Sequence of chain 1.C:
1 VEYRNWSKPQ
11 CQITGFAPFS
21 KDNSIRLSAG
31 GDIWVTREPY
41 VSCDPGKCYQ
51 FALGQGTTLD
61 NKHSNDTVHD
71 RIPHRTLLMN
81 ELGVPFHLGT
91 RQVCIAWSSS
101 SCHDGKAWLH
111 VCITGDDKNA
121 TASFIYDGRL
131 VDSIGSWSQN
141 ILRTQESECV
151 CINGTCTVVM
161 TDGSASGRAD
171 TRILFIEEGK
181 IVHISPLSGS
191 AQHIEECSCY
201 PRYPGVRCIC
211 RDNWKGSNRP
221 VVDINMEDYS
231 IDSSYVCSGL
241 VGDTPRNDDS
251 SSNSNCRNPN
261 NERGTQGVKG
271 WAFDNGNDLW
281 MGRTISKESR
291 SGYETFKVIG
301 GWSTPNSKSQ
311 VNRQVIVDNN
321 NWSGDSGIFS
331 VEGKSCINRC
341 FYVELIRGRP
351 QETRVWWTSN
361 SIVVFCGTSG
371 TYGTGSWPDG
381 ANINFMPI

Sequence of chain 1.D:
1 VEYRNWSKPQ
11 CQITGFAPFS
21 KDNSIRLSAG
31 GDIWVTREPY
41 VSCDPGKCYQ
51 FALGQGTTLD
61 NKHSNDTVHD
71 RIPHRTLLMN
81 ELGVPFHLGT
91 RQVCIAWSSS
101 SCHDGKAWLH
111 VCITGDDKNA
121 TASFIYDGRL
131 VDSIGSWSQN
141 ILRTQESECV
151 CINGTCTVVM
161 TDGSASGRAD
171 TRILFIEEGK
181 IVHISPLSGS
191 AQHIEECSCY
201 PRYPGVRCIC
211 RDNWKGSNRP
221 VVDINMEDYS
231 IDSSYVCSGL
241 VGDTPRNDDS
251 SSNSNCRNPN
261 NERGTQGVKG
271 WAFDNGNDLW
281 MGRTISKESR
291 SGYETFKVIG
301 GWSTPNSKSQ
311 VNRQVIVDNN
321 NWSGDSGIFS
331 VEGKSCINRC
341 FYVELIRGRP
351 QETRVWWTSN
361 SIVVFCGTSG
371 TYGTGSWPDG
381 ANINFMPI

Binding-site contacts:
Ligand atom O2 contacts residue GLN310 of chain 1.C at 2.8 Å (h-bond).
Ligand atom O7 contacts residue THR374 of chain 1.C at 3.4 Å (h-bond).
Ligand atom C7 contacts residue ASN119 of chain 1.D at 3.1 Å.
Ligand atom O3 contacts residue GLN310 of chain 1.C at 3.3 Å (h-bond).
Ligand atom C1 contacts residue ASN119 of chain 1.D at 1.4 Å.
Ligand atom O6 contacts residue GLY373 of chain 1.C at 2.7 Å (h-bond).
Ligand atom C3 contacts residue ASN312 of chain 1.C at 3.5 Å.
Ligand atom N2 contacts residue ASN119 of chain 1.D at 2.8 Å (h-bond).
Ligand atom C2 contacts residue ARG313 of chain 1.C at 3.8 Å.
Ligand atom C3 contacts residue ASN119 of chain 1.D at 3.7 Å.
Ligand atom O5 contacts residue GLY373 of chain 1.C at 3.4 Å.
Ligand atom O3 contacts residue ASN312 of chain 1.C at 2.9 Å (h-bond).
Ligand atom O3 contacts residue ASP249 of chain 1.C at 3.9 Å.
Ligand atom C1 contacts residue THR374 of chain 1.C at 3.8 Å.
Ligand atom O3 contacts residue GLN310 of chain 1.C at 3.5 Å (h-bond).
Ligand atom O7 contacts residue ASN119 of chain 1.D at 2.8 Å (h-bond).
Ligand atom O4 contacts residue GLN310 of chain 1.C at 3.8 Å.
Ligand atom O2 contacts residue VAL311 of chain 1.C at 3.5 Å.
Ligand atom O4 contacts residue ASN312 of chain 1.C at 3.5 Å (h-bond).
Ligand atom O6 contacts residue TYR372 of chain 1.C at 3.4 Å.
Ligand atom O4 contacts residue ARG313 of chain 1.C at 3.3 Å (salt-bridge).
Ligand atom C8 contacts residue ASN312 of chain 1.C at 3.8 Å.
Ligand atom C2 contacts residue THR374 of chain 1.C at 3.8 Å.
Ligand atom C6 contacts residue ARG313 of chain 1.C at 3.9 Å.
Ligand atom C6 contacts residue GLY373 of chain 1.C at 3.5 Å.
Ligand atom O5 contacts residue ASN119 of chain 1.D at 2.4 Å (h-bond).
Ligand atom O4 contacts residue ARG313 of chain 1.C at 3.3 Å (salt-bridge).
Ligand atom O5 contacts residue VAL311 of chain 1.C at 3.7 Å.
Ligand atom O3 contacts residue VAL311 of chain 1.C at 3.7 Å.
Ligand atom O2 contacts residue ARG313 of chain 1.C at 3.3 Å.
Ligand atom C2 contacts residue GLN310 of chain 1.C at 3.7 Å.
Ligand atom O6 contacts residue THR374 of chain 1.C at 3.5 Å.
Ligand atom O5 contacts residue THR374 of chain 1.C at 3.3 Å.
Ligand atom O2 contacts residue ASN312 of chain 1.C at 3.8 Å.
Ligand atom C6 contacts residue TYR372 of chain 1.C at 3.5 Å (hydrophobic).
Ligand atom C4 contacts residue GLN310 of chain 1.C at 3.3 Å.
Ligand atom C2 contacts residue ASN119 of chain 1.D at 2.3 Å.
Ligand atom C5 contacts residue ASN119 of chain 1.D at 3.6 Å.
Ligand atom C3 contacts residue GLN310 of chain 1.C at 3.5 Å.
Ligand atom C6 contacts residue GLN310 of chain 1.C at 3.6 Å.

This protein binds this small molecule.
Small molecule (SMILES): CC(=O)N[C@H]1[C@H](O[C@H]2[C@H](O)[C@@H](NC(C)=O)CO[C@@H]2CO)O[C@H](CO)[C@@H](O[C@@H]2O[C@H](CO[C@H]3O[C@H](CO)[C@@H](O)[C@H](O[C@H]4O[C@H](CO)[C@@H](O)[C@H](O)[C@@H]4O)[C@@H]3O)[C@@H](O)[C@H](O[C@H]3O[C@H](CO)[C@@H](O)[C@H](O)[C@@H]3O)[C@@H]2O)[C@@H]1O